Binding-site contacts:
Ligand atom C6 contacts residue ASP91 of chain 3.C at 3.8 Å.
Ligand atom O7 contacts residue PRO274 of chain 3.A at 3.4 Å.
Ligand atom O10 contacts residue ARG270 of chain 3.A at 3.3 Å.
Ligand atom O4 contacts residue ASP91 of chain 3.C at 2.7 Å (salt-bridge).
Ligand atom N5 contacts residue PRO231 of chain 3.C at 2.9 Å (h-bond).
Ligand atom O4 contacts residue ASP232 of chain 3.C at 2.7 Å (salt-bridge).
Ligand atom C11 contacts residue PRO231 of chain 3.C at 3.7 Å (hydrophobic).
Ligand atom C4 contacts residue PRO274 of chain 3.A at 4.0 Å (hydrophobic).
Ligand atom O6 contacts residue PRO274 of chain 3.A at 3.7 Å.
Ligand atom C10 contacts residue ASN275 of chain 3.A at 3.3 Å.
Ligand atom O4 contacts residue PRO231 of chain 3.C at 3.8 Å.
Ligand atom O4 contacts residue ASN275 of chain 3.A at 3.0 Å (h-bond).
Ligand atom C11 contacts residue ILE233 of chain 3.C at 3.8 Å (hydrophobic).
Ligand atom O3 contacts residue GLY282 of chain 3.A at 3.4 Å.
Ligand atom O3 contacts residue ASP91 of chain 3.C at 4.0 Å.
Ligand atom O7 contacts residue ARG270 of chain 3.A at 3.8 Å.
Ligand atom O4 contacts residue ARG95 of chain 3.C at 3.6 Å (salt-bridge).
Ligand atom C5 contacts residue ASN275 of chain 3.A at 3.6 Å.
Ligand atom C3 contacts residue ARG95 of chain 3.C at 3.9 Å.
Ligand atom C4 contacts residue ASN275 of chain 3.A at 3.8 Å.
Ligand atom C3 contacts residue PRO274 of chain 3.A at 3.8 Å (hydrophobic).
Ligand atom O1B contacts residue ARG104 of chain 3.C at 2.8 Å (salt-bridge).
Ligand atom C11 contacts residue ASP232 of chain 3.C at 3.8 Å.
Ligand atom C5 contacts residue PRO231 of chain 3.C at 3.7 Å (hydrophobic).
Ligand atom C4 contacts residue PRO231 of chain 3.C at 3.5 Å (hydrophobic).
Ligand atom C3 contacts residue ASP232 of chain 3.C at 4.0 Å.
Ligand atom C5 contacts residue PRO274 of chain 3.A at 4.0 Å (hydrophobic).
Ligand atom O6 contacts residue ASP91 of chain 3.C at 3.1 Å.
Ligand atom C11 contacts residue GLY234 of chain 3.C at 3.8 Å.
Ligand atom C3 contacts residue ARG104 of chain 3.C at 3.8 Å.
Ligand atom N5 contacts residue ASN275 of chain 3.A at 3.6 Å (h-bond).
Ligand atom C1 contacts residue ARG104 of chain 3.C at 3.6 Å.
Ligand atom O3 contacts residue PRO274 of chain 3.A at 3.8 Å.
Ligand atom C3 contacts residue PRO274 of chain 3.A at 4.1 Å (hydrophobic).
Ligand atom C4 contacts residue ARG104 of chain 3.C at 3.9 Å.
Ligand atom C4 contacts residue ASP91 of chain 3.C at 3.2 Å.
Ligand atom O10 contacts residue ASN275 of chain 3.A at 2.9 Å (h-bond).
Ligand atom N5 contacts residue ASP232 of chain 3.C at 4.1 Å.
Ligand atom C4 contacts residue ASP232 of chain 3.C at 3.5 Å.
Ligand atom C10 contacts residue PRO231 of chain 3.C at 3.8 Å (hydrophobic).

A small-molecule ligand and the protein it binds are described below.
Small molecule (SMILES): CC(=O)N[C@H]1[C@H]([C@H](O)[C@H](O)CO)O[C@@](OC[C@H]2O[C@@H](O[C@H]3[C@H](O)[C@@H](O)[C@H](O)O[C@@H]3CO)[C@H](O)[C@@H](O)[C@H]2O)(C(=O)O)C[C@@H]1O

Sequence of chain 3.A:
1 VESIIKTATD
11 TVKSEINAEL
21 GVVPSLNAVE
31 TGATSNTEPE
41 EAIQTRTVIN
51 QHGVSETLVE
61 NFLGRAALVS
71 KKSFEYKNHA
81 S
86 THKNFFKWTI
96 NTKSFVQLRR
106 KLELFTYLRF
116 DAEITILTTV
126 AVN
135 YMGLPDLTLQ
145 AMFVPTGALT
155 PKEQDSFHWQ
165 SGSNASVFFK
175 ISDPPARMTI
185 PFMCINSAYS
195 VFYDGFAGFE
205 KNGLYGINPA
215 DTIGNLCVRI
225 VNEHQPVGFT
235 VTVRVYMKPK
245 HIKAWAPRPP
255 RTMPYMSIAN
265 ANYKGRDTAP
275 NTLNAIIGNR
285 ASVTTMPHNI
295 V

Sequence of chain 3.C:
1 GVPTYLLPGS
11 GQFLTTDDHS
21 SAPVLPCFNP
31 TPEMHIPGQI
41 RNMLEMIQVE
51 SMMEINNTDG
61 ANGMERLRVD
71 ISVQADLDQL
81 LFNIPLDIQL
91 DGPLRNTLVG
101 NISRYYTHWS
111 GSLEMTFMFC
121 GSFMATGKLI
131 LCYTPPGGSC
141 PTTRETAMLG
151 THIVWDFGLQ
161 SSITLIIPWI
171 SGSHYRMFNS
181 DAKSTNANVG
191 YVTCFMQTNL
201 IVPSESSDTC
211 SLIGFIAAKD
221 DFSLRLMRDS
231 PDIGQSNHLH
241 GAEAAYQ